A small-molecule ligand and the protein it binds are described below.
Small molecule (SMILES): C[C@H]1CCCN(C(=O)c2ccc3nccnc3c2)C1

Sequence of chain 2.A:
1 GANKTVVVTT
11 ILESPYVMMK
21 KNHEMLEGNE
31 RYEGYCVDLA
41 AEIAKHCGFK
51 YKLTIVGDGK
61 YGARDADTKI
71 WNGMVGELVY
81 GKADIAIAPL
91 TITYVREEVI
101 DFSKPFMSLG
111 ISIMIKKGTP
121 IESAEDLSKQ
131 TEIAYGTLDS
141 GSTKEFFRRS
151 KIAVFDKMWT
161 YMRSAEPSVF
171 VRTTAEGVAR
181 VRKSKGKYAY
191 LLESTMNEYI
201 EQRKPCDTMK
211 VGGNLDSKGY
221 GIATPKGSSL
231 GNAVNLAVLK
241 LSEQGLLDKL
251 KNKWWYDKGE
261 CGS

Binding-site contacts:
Ligand atom O1 contacts residue THR119 of chain 2.A at 4.1 Å.
Ligand atom C10 contacts residue LYS187 of chain 2.A at 3.5 Å.
Ligand atom C6 contacts residue GLY186 of chain 2.A at 4.1 Å.
Ligand atom C9 contacts residue PRO120 of chain 2.A at 4.1 Å (hydrophobic).
Ligand atom C12 contacts residue PRO120 of chain 2.A at 3.9 Å (hydrophobic).
Ligand atom C5 contacts residue LYS185 of chain 2.A at 3.3 Å.
Ligand atom C8 contacts residue LYS185 of chain 2.A at 4.0 Å.
Ligand atom C11 contacts residue LYS187 of chain 2.A at 4.2 Å.
Ligand atom N3 contacts residue PRO120 of chain 2.A at 4.2 Å.
Ligand atom C3 contacts residue GLY186 of chain 2.A at 3.9 Å.
Ligand atom C3 contacts residue THR119 of chain 2.A at 3.6 Å.
Ligand atom C4 contacts residue LYS116 of chain 2.A at 3.8 Å.
Ligand atom N1 contacts residue LYS185 of chain 2.A at 4.1 Å.
Ligand atom C11 contacts residue GLY186 of chain 2.A at 4.2 Å.
Ligand atom C14 contacts residue LYS187 of chain 2.A at 3.6 Å.
Ligand atom C6 contacts residue LYS185 of chain 2.A at 3.8 Å.
Ligand atom C3 contacts residue GLY118 of chain 2.A at 3.7 Å.
Ligand atom C3 contacts residue LYS117 of chain 2.A at 3.9 Å.
Ligand atom C6 contacts residue LYS117 of chain 2.A at 4.2 Å.
Ligand atom C4 contacts residue LYS185 of chain 2.A at 4.2 Å.
Ligand atom O1 contacts residue GLY118 of chain 2.A at 3.2 Å (h-bond).
Ligand atom C7 contacts residue SO41 of chain 2.H at 3.8 Å.
Ligand atom C14 contacts residue ILE133 of chain 2.A at 4.1 Å (hydrophobic).
Ligand atom C13 contacts residue PRO120 of chain 2.A at 3.6 Å (hydrophobic).
Ligand atom C7 contacts residue LYS116 of chain 2.A at 4.2 Å.
Ligand atom O1 contacts residue PRO120 of chain 2.A at 3.6 Å.
Ligand atom C15 contacts residue PRO120 of chain 2.A at 3.5 Å (hydrophobic).
Ligand atom C1 contacts residue LYS185 of chain 2.A at 3.4 Å.
Ligand atom C2 contacts residue LYS185 of chain 2.A at 3.9 Å.
Ligand atom C4 contacts residue LYS117 of chain 2.A at 3.3 Å.
Ligand atom C4 contacts residue THR119 of chain 2.A at 4.0 Å.
Ligand atom N1 contacts residue LYS116 of chain 2.A at 3.6 Å.
Ligand atom N2 contacts residue LYS185 of chain 2.A at 3.6 Å.
Ligand atom C6 contacts residue LYS116 of chain 2.A at 4.1 Å.
Ligand atom C9 contacts residue GLY118 of chain 2.A at 4.1 Å.
Ligand atom C7 contacts residue LYS185 of chain 2.A at 4.0 Å.
Ligand atom C10 contacts residue LYS185 of chain 2.A at 3.7 Å.
Ligand atom C4 contacts residue GLY186 of chain 2.A at 4.0 Å.
Ligand atom C10 contacts residue GLY186 of chain 2.A at 3.6 Å.
Ligand atom C11 contacts residue LYS185 of chain 2.A at 3.4 Å.